This protein binds this small molecule.
Small molecule (SMILES): CC(=O)N[C@@H]1[C@@H](O)[C@H](O)[C@@H](CO)O[C@H]1O

Sequence of chain 1.B:
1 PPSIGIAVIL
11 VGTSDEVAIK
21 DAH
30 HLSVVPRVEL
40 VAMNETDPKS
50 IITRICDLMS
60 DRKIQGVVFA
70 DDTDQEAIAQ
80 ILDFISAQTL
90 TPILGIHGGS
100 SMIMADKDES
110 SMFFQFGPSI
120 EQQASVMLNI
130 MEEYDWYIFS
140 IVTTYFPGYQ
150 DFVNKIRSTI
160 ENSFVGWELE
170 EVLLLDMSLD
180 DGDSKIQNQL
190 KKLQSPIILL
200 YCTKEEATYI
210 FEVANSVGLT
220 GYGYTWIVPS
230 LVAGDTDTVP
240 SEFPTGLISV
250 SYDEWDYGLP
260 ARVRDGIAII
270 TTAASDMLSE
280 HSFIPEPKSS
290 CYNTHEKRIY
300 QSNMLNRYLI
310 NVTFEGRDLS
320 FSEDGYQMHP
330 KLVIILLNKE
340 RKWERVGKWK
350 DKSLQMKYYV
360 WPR

Binding-site contacts:
Ligand atom C7 contacts residue ASN43 of chain 1.B at 3.4 Å.
Ligand atom C5 contacts residue ASN43 of chain 1.B at 3.6 Å.
Ligand atom C3 contacts residue ASN43 of chain 1.B at 3.8 Å.
Ligand atom O7 contacts residue ASN43 of chain 1.B at 3.6 Å.
Ligand atom C1 contacts residue ASN43 of chain 1.B at 1.4 Å.
Ligand atom N2 contacts residue ASN43 of chain 1.B at 2.9 Å (h-bond).
Ligand atom O5 contacts residue ASN43 of chain 1.B at 2.4 Å (h-bond).
Ligand atom C6 contacts residue ASN43 of chain 1.B at 4.5 Å.
Ligand atom C4 contacts residue ASN43 of chain 1.B at 4.3 Å.
Ligand atom C2 contacts residue ASN43 of chain 1.B at 2.5 Å.
Ligand atom C8 contacts residue ASN43 of chain 1.B at 4.5 Å.